Binding-site contacts:
Ligand atom C7 contacts residue VAL205 of chain 1.H at 4.4 Å (hydrophobic).
Ligand atom O7 contacts residue ASN253 of chain 1.H at 3.7 Å.
Ligand atom C2 contacts residue ASN253 of chain 1.H at 2.5 Å.
Ligand atom O6 contacts residue LEU251 of chain 1.H at 3.8 Å.
Ligand atom C8 contacts residue THR255 of chain 1.H at 4.0 Å.
Ligand atom N2 contacts residue SER207 of chain 1.H at 3.5 Å (h-bond).
Ligand atom C7 contacts residue ASN253 of chain 1.H at 3.5 Å.
Ligand atom O5 contacts residue LEU251 of chain 1.H at 4.5 Å.
Ligand atom O3 contacts residue GLN128 of chain 1.H at 4.2 Å.
Ligand atom C1 contacts residue ASN253 of chain 1.H at 1.4 Å.
Ligand atom C3 contacts residue SER207 of chain 1.H at 4.2 Å.
Ligand atom C4 contacts residue ASN253 of chain 1.H at 4.2 Å.
Ligand atom C1 contacts residue SER207 of chain 1.H at 4.3 Å.
Ligand atom C6 contacts residue LEU251 of chain 1.H at 3.8 Å (hydrophobic).
Ligand atom O5 contacts residue ASN253 of chain 1.H at 2.4 Å (h-bond).
Ligand atom C3 contacts residue ASN253 of chain 1.H at 3.8 Å.
Ligand atom N2 contacts residue ASN253 of chain 1.H at 2.9 Å (h-bond).
Ligand atom N2 contacts residue VAL205 of chain 1.H at 4.0 Å.
Ligand atom C2 contacts residue SER207 of chain 1.H at 3.3 Å.
Ligand atom O3 contacts residue SER207 of chain 1.H at 3.9 Å.
Ligand atom C8 contacts residue VAL205 of chain 1.H at 3.6 Å (hydrophobic).
Ligand atom C5 contacts residue ASN253 of chain 1.H at 3.6 Å.

Sequence of chain 1.H:
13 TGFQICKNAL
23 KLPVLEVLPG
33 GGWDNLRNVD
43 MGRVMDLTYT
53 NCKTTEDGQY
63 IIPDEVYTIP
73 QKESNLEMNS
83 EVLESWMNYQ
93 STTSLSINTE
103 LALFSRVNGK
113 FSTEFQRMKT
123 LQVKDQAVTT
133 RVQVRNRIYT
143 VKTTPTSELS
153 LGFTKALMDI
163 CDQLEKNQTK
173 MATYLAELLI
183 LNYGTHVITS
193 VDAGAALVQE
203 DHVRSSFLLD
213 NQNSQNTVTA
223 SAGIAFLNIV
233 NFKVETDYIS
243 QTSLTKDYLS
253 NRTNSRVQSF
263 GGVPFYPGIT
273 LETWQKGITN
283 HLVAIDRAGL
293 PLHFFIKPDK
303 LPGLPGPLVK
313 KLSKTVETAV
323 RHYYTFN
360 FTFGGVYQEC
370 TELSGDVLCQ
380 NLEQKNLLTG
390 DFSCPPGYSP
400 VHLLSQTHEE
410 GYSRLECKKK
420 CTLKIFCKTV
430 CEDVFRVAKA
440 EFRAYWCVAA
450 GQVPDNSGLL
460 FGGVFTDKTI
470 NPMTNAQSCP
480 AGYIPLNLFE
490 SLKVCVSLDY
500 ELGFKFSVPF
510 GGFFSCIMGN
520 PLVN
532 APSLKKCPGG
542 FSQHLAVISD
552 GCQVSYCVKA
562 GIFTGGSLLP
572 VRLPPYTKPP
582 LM

The small molecule below binds the protein below.
Small molecule (SMILES): CC(=O)N[C@@H]1[C@@H](O)[C@H](O)[C@@H](CO)O[C@H]1O